A protein and the small-molecule ligand that binds it are described below.
Small molecule (SMILES): CC(=O)N[C@@H]1[C@@H](O)[C@H](O)[C@@H](CO)O[C@H]1O

Sequence of chain 1.C:
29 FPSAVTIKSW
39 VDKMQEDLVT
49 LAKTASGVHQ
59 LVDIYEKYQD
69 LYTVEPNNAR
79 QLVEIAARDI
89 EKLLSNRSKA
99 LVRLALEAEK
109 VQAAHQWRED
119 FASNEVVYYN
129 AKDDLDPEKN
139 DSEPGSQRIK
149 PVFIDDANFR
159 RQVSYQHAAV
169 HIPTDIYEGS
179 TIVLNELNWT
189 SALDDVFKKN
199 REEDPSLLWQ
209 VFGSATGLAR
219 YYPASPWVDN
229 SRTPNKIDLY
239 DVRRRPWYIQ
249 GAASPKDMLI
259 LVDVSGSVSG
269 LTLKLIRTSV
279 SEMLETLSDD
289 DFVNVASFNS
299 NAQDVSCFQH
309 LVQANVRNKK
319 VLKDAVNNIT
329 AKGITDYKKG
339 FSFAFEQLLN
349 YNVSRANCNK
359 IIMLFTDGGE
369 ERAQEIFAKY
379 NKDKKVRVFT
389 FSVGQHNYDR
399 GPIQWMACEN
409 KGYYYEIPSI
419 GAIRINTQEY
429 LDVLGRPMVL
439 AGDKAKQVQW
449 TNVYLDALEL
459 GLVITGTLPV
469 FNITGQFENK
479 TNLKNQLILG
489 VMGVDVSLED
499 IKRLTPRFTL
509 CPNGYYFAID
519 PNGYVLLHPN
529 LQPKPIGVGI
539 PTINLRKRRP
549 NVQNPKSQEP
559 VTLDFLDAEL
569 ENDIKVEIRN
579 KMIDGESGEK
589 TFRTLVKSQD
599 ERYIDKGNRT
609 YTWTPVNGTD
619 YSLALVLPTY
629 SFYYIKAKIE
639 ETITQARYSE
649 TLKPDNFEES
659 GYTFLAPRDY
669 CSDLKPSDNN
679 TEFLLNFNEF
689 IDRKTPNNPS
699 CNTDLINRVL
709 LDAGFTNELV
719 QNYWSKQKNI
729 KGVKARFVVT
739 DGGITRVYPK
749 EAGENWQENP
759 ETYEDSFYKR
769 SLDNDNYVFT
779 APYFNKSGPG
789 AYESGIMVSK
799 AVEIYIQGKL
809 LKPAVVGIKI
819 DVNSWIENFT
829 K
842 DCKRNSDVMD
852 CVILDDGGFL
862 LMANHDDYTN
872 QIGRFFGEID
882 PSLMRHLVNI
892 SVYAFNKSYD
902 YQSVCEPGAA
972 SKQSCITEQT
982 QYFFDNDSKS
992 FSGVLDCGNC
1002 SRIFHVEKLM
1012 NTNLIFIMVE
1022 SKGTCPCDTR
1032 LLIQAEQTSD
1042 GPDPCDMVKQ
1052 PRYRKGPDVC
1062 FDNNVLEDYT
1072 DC

Binding-site contacts:
Ligand atom C5 contacts residue ASN890 of chain 1.C at 3.6 Å.
Ligand atom C7 contacts residue ASN890 of chain 1.C at 3.4 Å.
Ligand atom O6 contacts residue ASN890 of chain 1.C at 4.0 Å.
Ligand atom O5 contacts residue ASN890 of chain 1.C at 2.2 Å (h-bond).
Ligand atom C6 contacts residue ASN890 of chain 1.C at 4.1 Å.
Ligand atom C3 contacts residue ASN890 of chain 1.C at 3.7 Å.
Ligand atom C2 contacts residue ASN890 of chain 1.C at 2.3 Å.
Ligand atom N2 contacts residue ASN890 of chain 1.C at 2.7 Å (h-bond).
Ligand atom C4 contacts residue ASN890 of chain 1.C at 4.2 Å.
Ligand atom C8 contacts residue ASN890 of chain 1.C at 4.3 Å.
Ligand atom C1 contacts residue ASN890 of chain 1.C at 1.6 Å.
Ligand atom O7 contacts residue ASN890 of chain 1.C at 3.8 Å.